The small molecule below binds the protein below.
Small molecule (SMILES): O=C(CCCc1ccc2c(c1)CCCC2)N[C@@H]1O[C@H](CO)[C@@H](O)[C@H](O)[C@H]1O

Sequence of chain 1.A:
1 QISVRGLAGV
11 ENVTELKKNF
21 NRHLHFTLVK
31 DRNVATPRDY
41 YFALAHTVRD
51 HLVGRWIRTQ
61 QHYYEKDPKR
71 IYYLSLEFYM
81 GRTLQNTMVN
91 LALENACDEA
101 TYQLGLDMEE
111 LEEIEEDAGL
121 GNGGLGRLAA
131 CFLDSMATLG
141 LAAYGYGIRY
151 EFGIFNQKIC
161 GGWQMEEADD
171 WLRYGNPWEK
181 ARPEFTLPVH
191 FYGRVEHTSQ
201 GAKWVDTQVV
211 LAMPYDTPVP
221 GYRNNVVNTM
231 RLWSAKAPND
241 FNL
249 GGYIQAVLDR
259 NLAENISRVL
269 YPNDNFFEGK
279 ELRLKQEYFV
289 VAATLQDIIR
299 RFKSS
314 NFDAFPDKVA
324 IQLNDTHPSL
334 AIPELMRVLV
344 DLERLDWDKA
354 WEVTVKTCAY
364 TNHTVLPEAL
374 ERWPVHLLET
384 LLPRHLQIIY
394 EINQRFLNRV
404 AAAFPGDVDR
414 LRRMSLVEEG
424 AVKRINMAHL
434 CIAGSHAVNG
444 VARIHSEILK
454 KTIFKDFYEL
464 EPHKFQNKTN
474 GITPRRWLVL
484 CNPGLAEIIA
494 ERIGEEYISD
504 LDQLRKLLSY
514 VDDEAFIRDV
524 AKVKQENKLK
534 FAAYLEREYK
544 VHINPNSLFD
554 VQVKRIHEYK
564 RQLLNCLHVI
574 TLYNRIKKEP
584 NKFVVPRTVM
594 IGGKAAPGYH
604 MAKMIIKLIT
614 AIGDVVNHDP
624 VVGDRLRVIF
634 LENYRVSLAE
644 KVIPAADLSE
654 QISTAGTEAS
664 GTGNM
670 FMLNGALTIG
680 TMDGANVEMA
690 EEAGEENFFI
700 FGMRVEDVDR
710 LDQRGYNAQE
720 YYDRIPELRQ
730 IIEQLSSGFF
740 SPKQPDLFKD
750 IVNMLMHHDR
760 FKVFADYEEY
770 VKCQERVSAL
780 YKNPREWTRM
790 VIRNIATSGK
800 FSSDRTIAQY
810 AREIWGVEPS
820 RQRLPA

Binding-site contacts:
Ligand atom C12 contacts residue ASN273 of chain 1.A at 3.6 Å.
Ligand atom C15 contacts residue TYR269 of chain 1.A at 3.7 Å (hydrophobic).
Ligand atom C6 contacts residue ASN273 of chain 1.A at 3.7 Å.
Ligand atom C14 contacts residue ARG281 of chain 1.A at 3.7 Å.
Ligand atom O3 contacts residue LEU125 of chain 1.A at 3.5 Å.
Ligand atom C8 contacts residue ASN273 of chain 1.A at 3.6 Å.
Ligand atom C4' contacts residue GLY664 of chain 1.A at 3.8 Å.
Ligand atom O6' contacts residue HIS366 of chain 1.A at 2.7 Å (h-bond).
Ligand atom O6' contacts residue ASN473 of chain 1.A at 2.8 Å (h-bond).
Ligand atom C4 contacts residue ASN273 of chain 1.A at 3.9 Å.
Ligand atom C5 contacts residue LEU125 of chain 1.A at 3.7 Å (hydrophobic).
Ligand atom C8 contacts residue ALA372 of chain 1.A at 3.5 Å (hydrophobic).
Ligand atom O6' contacts residue VAL444 of chain 1.A at 3.8 Å.
Ligand atom C16 contacts residue GLU77 of chain 1.A at 3.8 Å.
Ligand atom C6' contacts residue GLY124 of chain 1.A at 3.8 Å.
Ligand atom O5' contacts residue HIS366 of chain 1.A at 3.6 Å.
Ligand atom C7 contacts residue ASN273 of chain 1.A at 3.4 Å.
Ligand atom C2' contacts residue HIS366 of chain 1.A at 3.5 Å.
Ligand atom O2' contacts residue TYR562 of chain 1.A at 3.1 Å (h-bond).
Ligand atom O3' contacts residue ALA662 of chain 1.A at 3.3 Å (h-bond).
Ligand atom C6' contacts residue HIS366 of chain 1.A at 3.6 Å.
Ligand atom C11 contacts residue ASP272 of chain 1.A at 3.7 Å.
Ligand atom C13 contacts residue ASN271 of chain 1.A at 3.8 Å.
Ligand atom N1 contacts residue HIS366 of chain 1.A at 2.9 Å (h-bond).
Ligand atom C3' contacts residue GLY664 of chain 1.A at 3.9 Å.
Ligand atom O3' contacts residue SER663 of chain 1.A at 3.0 Å (h-bond).
Ligand atom O4' contacts residue ASN473 of chain 1.A at 3.6 Å.
Ligand atom C16 contacts residue ASP272 of chain 1.A at 3.8 Å.
Ligand atom O4' contacts residue GLY664 of chain 1.A at 2.9 Å (h-bond).
Ligand atom C3' contacts residue GLU661 of chain 1.A at 3.4 Å.
Ligand atom O2' contacts residue GLU661 of chain 1.A at 3.2 Å (salt-bridge).
Ligand atom O3' contacts residue GLU661 of chain 1.A at 2.8 Å (salt-bridge).
Ligand atom O4' contacts residue SER663 of chain 1.A at 3.6 Å.
Ligand atom C12 contacts residue HIS330 of chain 1.A at 3.8 Å.
Ligand atom C12 contacts residue ASP272 of chain 1.A at 3.8 Å.
Ligand atom C1' contacts residue HIS366 of chain 1.A at 3.7 Å.
Ligand atom C6' contacts residue ASN473 of chain 1.A at 3.4 Å.
Ligand atom C13 contacts residue PHE274 of chain 1.A at 3.9 Å (hydrophobic).
Ligand atom O3' contacts residue GLY664 of chain 1.A at 3.1 Å (h-bond).
Ligand atom C4 contacts residue THR367 of chain 1.A at 3.6 Å.